Sequence of chain 1.A:
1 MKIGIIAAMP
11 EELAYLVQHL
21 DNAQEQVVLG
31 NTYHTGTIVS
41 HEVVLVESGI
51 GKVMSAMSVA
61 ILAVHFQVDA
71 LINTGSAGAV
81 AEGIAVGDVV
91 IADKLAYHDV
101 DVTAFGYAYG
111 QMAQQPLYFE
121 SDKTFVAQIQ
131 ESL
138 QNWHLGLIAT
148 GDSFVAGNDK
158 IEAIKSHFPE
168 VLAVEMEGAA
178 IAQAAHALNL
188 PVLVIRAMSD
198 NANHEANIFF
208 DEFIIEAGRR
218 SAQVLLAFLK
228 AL

Binding-site contacts:
Ligand atom N8 contacts residue ALA108 of chain 1.A at 3.7 Å.
Ligand atom C5 contacts residue LEU117 of chain 1.A at 4.1 Å (hydrophobic).
Ligand atom C4 contacts residue LEU117 of chain 1.A at 4.1 Å (hydrophobic).
Ligand atom C5 contacts residue TYR118 of chain 1.A at 4.3 Å (hydrophobic).
Ligand atom C8 contacts residue LEU117 of chain 1.A at 3.9 Å (hydrophobic).
Ligand atom C2 contacts residue TYR118 of chain 1.A at 3.6 Å (hydrophobic).
Ligand atom N7 contacts residue LEU117 of chain 1.A at 3.9 Å.
Ligand atom N3 contacts residue TYR118 of chain 1.A at 3.9 Å.
Ligand atom N8 contacts residue LEU117 of chain 1.A at 4.3 Å.
Ligand atom C6 contacts residue TYR118 of chain 1.A at 3.9 Å (hydrophobic).
Ligand atom N6 contacts residue TYR118 of chain 1.A at 4.4 Å.
Ligand atom C4 contacts residue TYR118 of chain 1.A at 4.3 Å (hydrophobic).
Ligand atom N1 contacts residue TYR118 of chain 1.A at 3.8 Å.
Ligand atom N9 contacts residue LEU117 of chain 1.A at 4.0 Å.

The small molecule below binds the protein below.
Small molecule (SMILES): Nc1nc2c(N)ncnc2[nH]1